Sequence of chain 1.C:
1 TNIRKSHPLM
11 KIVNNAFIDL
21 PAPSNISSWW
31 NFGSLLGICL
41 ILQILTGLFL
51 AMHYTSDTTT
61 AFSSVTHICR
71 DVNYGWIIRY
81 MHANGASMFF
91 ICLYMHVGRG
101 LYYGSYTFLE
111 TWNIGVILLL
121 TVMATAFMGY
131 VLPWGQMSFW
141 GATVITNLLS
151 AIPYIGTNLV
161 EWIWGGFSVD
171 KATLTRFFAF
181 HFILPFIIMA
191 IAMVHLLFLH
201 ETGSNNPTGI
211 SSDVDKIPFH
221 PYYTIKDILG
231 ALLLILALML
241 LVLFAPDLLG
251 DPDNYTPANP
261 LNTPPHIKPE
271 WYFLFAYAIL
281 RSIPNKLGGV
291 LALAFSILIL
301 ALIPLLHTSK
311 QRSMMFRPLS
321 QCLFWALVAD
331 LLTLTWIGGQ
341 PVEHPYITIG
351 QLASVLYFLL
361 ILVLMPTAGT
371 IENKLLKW

Binding-site contacts:
Ligand atom C1 contacts residue HEM1 of chain 1.U at 4.2 Å.
Ligand atom C18 contacts residue ILE41 of chain 1.C at 3.9 Å (hydrophobic).
Ligand atom C contacts residue LEU20 of chain 1.C at 3.5 Å (hydrophobic).
Ligand atom C1 contacts residue PHE219 of chain 1.C at 3.9 Å (hydrophobic).
Ligand atom C6 contacts residue ALA16 of chain 1.C at 3.8 Å (hydrophobic).
Ligand atom C7 contacts residue HEM1 of chain 1.U at 3.9 Å.
Ligand atom C9 contacts residue ILE26 of chain 1.C at 3.9 Å (hydrophobic).
Ligand atom C19 contacts residue GLY37 of chain 1.C at 4.1 Å.
Ligand atom C contacts residue HIS200 of chain 1.C at 3.8 Å.
Ligand atom C9 contacts residue TRP30 of chain 1.C at 3.5 Å (hydrophobic).
Ligand atom C13 contacts residue ILE38 of chain 1.C at 4.2 Å (hydrophobic).
Ligand atom N contacts residue HEM1 of chain 1.U at 3.7 Å.
Ligand atom C21 contacts residue PHE17 of chain 1.C at 3.7 Å (hydrophobic).
Ligand atom C5 contacts residue LEU196 of chain 1.C at 4.2 Å (hydrophobic).
Ligand atom C1 contacts residue LEU20 of chain 1.C at 3.8 Å (hydrophobic).
Ligand atom N1 contacts residue SER34 of chain 1.C at 4.1 Å.
Ligand atom C12 contacts residue SER34 of chain 1.C at 3.6 Å.
Ligand atom C15 contacts residue PHE17 of chain 1.C at 4.1 Å (hydrophobic).
Ligand atom O contacts residue LEU196 of chain 1.C at 3.7 Å.
Ligand atom C4 contacts residue HEM1 of chain 1.U at 4.1 Å.
Ligand atom C2 contacts residue HEM1 of chain 1.U at 3.6 Å.
Ligand atom C13 contacts residue SER34 of chain 1.C at 3.3 Å.
Ligand atom C3 contacts residue SER34 of chain 1.C at 3.8 Å.
Ligand atom O1 contacts residue PHE219 of chain 1.C at 3.9 Å.
Ligand atom N contacts residue SER34 of chain 1.C at 3.4 Å (h-bond).
Ligand atom O1 contacts residue HEM1 of chain 1.U at 3.7 Å.
Ligand atom C3 contacts residue PHE219 of chain 1.C at 3.8 Å (hydrophobic).
Ligand atom O contacts residue HIS200 of chain 1.C at 2.9 Å (h-bond).
Ligand atom C8 contacts residue LEU196 of chain 1.C at 4.0 Å (hydrophobic).
Ligand atom C19 contacts residue ILE38 of chain 1.C at 4.0 Å (hydrophobic).
Ligand atom C2 contacts residue PHE219 of chain 1.C at 3.6 Å (hydrophobic).
Ligand atom C6 contacts residue LEU196 of chain 1.C at 3.7 Å (hydrophobic).
Ligand atom O contacts residue ALA16 of chain 1.C at 3.1 Å (h-bond).
Ligand atom C6 contacts residue HIS200 of chain 1.C at 4.1 Å.
Ligand atom C9 contacts residue HEM1 of chain 1.U at 3.8 Å.
Ligand atom C4 contacts residue SER34 of chain 1.C at 4.0 Å.
Ligand atom C21 contacts residue LEU196 of chain 1.C at 3.7 Å (hydrophobic).
Ligand atom C10 contacts residue SER34 of chain 1.C at 4.2 Å.
Ligand atom C3 contacts residue HEM1 of chain 1.U at 3.5 Å.
Ligand atom N2 contacts residue SER34 of chain 1.C at 3.7 Å.

A protein and the small-molecule ligand that binds it are described below.
Small molecule (SMILES): COc1ccc2c(c1)N=C(c1cnn(Cc3ccc(OC(F)(F)F)cc3)c1)C(C)C2=O